Sequence of chain 10.B:
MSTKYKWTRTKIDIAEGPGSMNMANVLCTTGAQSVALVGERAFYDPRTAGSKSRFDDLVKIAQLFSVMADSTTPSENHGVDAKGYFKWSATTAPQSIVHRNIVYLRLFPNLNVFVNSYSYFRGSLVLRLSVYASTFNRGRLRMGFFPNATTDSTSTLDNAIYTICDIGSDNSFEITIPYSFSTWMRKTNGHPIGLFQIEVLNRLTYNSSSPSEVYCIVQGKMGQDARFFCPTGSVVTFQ

Sequence of chain 7.B:
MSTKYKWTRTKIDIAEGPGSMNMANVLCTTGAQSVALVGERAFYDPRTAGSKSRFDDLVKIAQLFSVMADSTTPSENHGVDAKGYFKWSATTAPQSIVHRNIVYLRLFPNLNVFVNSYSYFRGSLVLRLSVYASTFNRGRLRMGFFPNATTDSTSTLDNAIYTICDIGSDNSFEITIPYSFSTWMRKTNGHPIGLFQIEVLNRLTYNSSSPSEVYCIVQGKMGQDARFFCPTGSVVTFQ

Binding-site contacts:
Ligand atom O6 contacts residue TYR58 of chain 7.B at 3.0 Å (h-bond).
Ligand atom OP2 contacts residue MET15 of chain 10.B at 3.5 Å.
Ligand atom O3' contacts residue TYR19 of chain 9.B at 3.0 Å (h-bond).
Ligand atom N1 contacts residue ALA56 of chain 7.B at 3.2 Å (h-bond).
Ligand atom O2' contacts residue THR17 of chain 10.B at 3.3 Å (h-bond).
Ligand atom N1 contacts residue TRP21 of chain 10.B at 3.5 Å.
Ligand atom C1' contacts residue ARG55 of chain 7.B at 3.4 Å.
Ligand atom O2' contacts residue ARG55 of chain 7.B at 2.7 Å (salt-bridge).
Ligand atom C2 contacts residue ALA56 of chain 7.B at 3.7 Å (hydrophobic).
Ligand atom C2 contacts residue TRP21 of chain 10.B at 3.8 Å (hydrophobic).
Ligand atom N2 contacts residue ALA56 of chain 7.B at 3.3 Å (h-bond).
Ligand atom C4 contacts residue ARG68 of chain 7.B at 3.7 Å.
Ligand atom O4 contacts residue TRP21 of chain 10.B at 3.6 Å.
Ligand atom O4' contacts residue CYS203 of chain 7.A at 3.5 Å (h-bond).
Ligand atom OP1 contacts residue TYR19 of chain 9.B at 3.1 Å (h-bond).
Ligand atom O4' contacts residue TRP21 of chain 10.B at 3.6 Å.
Ligand atom P contacts residue ARG202 of chain 7.A at 3.8 Å.
Ligand atom C6 contacts residue TYR58 of chain 7.B at 3.5 Å (hydrophobic).
Ligand atom OP2 contacts residue ARG202 of chain 7.A at 2.5 Å (salt-bridge).
Ligand atom O2 contacts residue TYR58 of chain 7.B at 3.8 Å.
Ligand atom N2 contacts residue THR17 of chain 10.B at 3.8 Å.
Ligand atom O4 contacts residue ASN205 of chain 7.A at 3.4 Å (h-bond).
Ligand atom C5' contacts residue ARG202 of chain 7.A at 3.0 Å.
Ligand atom OP1 contacts residue LYS18 of chain 9.B at 3.3 Å (salt-bridge).
Ligand atom C1' contacts residue TRP21 of chain 10.B at 3.7 Å (hydrophobic).
Ligand atom N2 contacts residue ARG55 of chain 7.B at 3.7 Å.
Ligand atom C6 contacts residue TRP21 of chain 10.B at 3.3 Å (hydrophobic).
Ligand atom N3 contacts residue ARG55 of chain 7.B at 3.5 Å (salt-bridge).
Ligand atom O2 contacts residue ARG55 of chain 7.B at 3.2 Å (salt-bridge).
Ligand atom C5 contacts residue TRP21 of chain 10.B at 3.4 Å (hydrophobic).
Ligand atom C2' contacts residue ARG55 of chain 7.B at 3.6 Å.
Ligand atom P contacts residue TYR19 of chain 9.B at 3.7 Å.
Ligand atom O4 contacts residue ARG68 of chain 7.B at 3.7 Å.
Ligand atom C4 contacts residue TRP21 of chain 10.B at 3.7 Å (hydrophobic).
Ligand atom O2' contacts residue TYR19 of chain 9.B at 3.4 Å.
Ligand atom N1 contacts residue TYR58 of chain 7.B at 3.6 Å.
Ligand atom N3 contacts residue ASN205 of chain 7.A at 3.7 Å.
Ligand atom O3' contacts residue ARG55 of chain 7.B at 3.6 Å.
Ligand atom N3 contacts residue TRP21 of chain 10.B at 3.8 Å.
Ligand atom OP2 contacts residue THR17 of chain 10.B at 3.2 Å.

Sequence of chain 7.A:
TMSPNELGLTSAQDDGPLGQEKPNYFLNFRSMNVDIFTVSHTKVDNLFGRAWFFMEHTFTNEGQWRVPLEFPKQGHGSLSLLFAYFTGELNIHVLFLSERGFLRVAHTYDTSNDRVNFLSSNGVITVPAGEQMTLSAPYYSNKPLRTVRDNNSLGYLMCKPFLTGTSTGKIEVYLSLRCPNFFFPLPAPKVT

Sequence of chain 9.B:
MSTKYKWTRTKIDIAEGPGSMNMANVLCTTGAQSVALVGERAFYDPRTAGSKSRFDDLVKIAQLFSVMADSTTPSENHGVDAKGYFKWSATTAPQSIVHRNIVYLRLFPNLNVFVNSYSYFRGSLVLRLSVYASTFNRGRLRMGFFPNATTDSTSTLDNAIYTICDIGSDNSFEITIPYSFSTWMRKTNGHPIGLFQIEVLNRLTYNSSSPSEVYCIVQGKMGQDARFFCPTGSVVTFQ

A small-molecule ligand and the protein it binds are described below.
Small molecule (SMILES): Nc1nc(=O)c2ncn([C@@H]3O[C@H](CO)[C@@H](O[P](=O)(O)OC[C@H]4O[C@@H](n5ccc(=O)[nH]c5=O)[C@H](O)[C@@H]4O[P](=O)(O)OC[C@H]4O[C@@H](n5ccc(=O)[nH]c5=O)[C@H](O)[C@@H]4O[P](=O)(O)OC[C@H]4O[C@@H](n5ccc(=O)[nH]c5=O)[C@H](O)[C@@H]4O[P](=O)(O)OC[C@H]4O[C@@H](n5ccc(=O)[nH]c5=O)[C@H](O)[C@@H]4O[P](=O)(O)OC[C@H]4O[C@@H](n5ccc(=O)[nH]c5=O)[C@H](O)[C@@H]4O)[C@H]3O)c2[nH]1